The protein below binds the small molecule below.
Small molecule (SMILES): CC(=O)N[C@@H]1[C@@H](O)[C@H](O)[C@@H](CO)O[C@H]1O

Binding-site contacts:
Ligand atom O5 contacts residue ASN280 of chain 1.C at 2.3 Å (h-bond).
Ligand atom O5 contacts residue LYS556 of chain 1.A at 3.5 Å (salt-bridge).
Ligand atom C7 contacts residue GLU279 of chain 1.C at 3.6 Å.
Ligand atom C5 contacts residue ASN280 of chain 1.C at 3.6 Å.
Ligand atom C7 contacts residue ASN280 of chain 1.C at 4.1 Å.
Ligand atom C2 contacts residue ASN280 of chain 1.C at 2.5 Å.
Ligand atom N2 contacts residue ASN280 of chain 1.C at 3.0 Å (h-bond).
Ligand atom C1 contacts residue LYS556 of chain 1.A at 3.7 Å.
Ligand atom C8 contacts residue GLU279 of chain 1.C at 3.1 Å.
Ligand atom O6 contacts residue LYS556 of chain 1.A at 3.4 Å (salt-bridge).
Ligand atom C6 contacts residue LYS556 of chain 1.A at 3.9 Å.
Ligand atom C3 contacts residue ASN280 of chain 1.C at 3.8 Å.
Ligand atom O7 contacts residue GLU279 of chain 1.C at 4.3 Å.
Ligand atom C5 contacts residue LYS556 of chain 1.A at 3.4 Å.
Ligand atom C4 contacts residue ASN280 of chain 1.C at 4.2 Å.
Ligand atom N2 contacts residue GLU279 of chain 1.C at 4.0 Å.
Ligand atom C1 contacts residue ASN280 of chain 1.C at 1.4 Å.

Sequence of chain 1.A:
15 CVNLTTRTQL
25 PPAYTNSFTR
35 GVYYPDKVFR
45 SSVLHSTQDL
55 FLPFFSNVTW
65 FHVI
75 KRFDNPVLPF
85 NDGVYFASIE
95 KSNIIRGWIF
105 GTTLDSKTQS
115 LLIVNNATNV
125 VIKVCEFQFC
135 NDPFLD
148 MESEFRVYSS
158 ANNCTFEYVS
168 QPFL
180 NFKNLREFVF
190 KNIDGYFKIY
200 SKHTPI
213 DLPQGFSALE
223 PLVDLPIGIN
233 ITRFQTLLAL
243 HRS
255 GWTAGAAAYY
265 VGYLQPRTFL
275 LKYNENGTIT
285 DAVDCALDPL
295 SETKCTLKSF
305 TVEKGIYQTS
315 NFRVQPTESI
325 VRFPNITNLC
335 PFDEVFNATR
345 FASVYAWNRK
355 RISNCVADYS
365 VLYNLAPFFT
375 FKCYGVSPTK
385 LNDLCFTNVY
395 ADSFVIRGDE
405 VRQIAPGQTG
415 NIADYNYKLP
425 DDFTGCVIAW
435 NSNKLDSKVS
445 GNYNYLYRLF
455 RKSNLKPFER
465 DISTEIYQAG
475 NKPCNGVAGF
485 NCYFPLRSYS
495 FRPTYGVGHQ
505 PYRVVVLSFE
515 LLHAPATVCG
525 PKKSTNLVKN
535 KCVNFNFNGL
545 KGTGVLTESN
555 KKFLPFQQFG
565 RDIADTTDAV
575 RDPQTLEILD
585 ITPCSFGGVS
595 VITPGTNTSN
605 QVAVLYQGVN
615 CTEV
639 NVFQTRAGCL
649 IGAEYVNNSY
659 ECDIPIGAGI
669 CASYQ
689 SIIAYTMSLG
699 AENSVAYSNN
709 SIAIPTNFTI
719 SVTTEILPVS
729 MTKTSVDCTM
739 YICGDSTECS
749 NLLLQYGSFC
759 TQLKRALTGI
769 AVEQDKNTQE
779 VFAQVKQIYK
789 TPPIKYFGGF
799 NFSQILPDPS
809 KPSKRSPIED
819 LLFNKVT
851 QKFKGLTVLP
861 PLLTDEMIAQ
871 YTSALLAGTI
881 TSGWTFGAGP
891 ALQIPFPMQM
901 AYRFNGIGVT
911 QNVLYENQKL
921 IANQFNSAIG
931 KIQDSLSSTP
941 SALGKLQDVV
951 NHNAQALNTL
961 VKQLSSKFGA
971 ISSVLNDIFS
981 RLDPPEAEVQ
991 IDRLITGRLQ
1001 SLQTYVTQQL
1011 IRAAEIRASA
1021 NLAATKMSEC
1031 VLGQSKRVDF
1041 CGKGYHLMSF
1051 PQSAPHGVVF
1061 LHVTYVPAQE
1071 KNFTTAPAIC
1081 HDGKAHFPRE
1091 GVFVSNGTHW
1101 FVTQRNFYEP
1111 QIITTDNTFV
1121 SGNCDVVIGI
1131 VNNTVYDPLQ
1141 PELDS

Sequence of chain 1.C:
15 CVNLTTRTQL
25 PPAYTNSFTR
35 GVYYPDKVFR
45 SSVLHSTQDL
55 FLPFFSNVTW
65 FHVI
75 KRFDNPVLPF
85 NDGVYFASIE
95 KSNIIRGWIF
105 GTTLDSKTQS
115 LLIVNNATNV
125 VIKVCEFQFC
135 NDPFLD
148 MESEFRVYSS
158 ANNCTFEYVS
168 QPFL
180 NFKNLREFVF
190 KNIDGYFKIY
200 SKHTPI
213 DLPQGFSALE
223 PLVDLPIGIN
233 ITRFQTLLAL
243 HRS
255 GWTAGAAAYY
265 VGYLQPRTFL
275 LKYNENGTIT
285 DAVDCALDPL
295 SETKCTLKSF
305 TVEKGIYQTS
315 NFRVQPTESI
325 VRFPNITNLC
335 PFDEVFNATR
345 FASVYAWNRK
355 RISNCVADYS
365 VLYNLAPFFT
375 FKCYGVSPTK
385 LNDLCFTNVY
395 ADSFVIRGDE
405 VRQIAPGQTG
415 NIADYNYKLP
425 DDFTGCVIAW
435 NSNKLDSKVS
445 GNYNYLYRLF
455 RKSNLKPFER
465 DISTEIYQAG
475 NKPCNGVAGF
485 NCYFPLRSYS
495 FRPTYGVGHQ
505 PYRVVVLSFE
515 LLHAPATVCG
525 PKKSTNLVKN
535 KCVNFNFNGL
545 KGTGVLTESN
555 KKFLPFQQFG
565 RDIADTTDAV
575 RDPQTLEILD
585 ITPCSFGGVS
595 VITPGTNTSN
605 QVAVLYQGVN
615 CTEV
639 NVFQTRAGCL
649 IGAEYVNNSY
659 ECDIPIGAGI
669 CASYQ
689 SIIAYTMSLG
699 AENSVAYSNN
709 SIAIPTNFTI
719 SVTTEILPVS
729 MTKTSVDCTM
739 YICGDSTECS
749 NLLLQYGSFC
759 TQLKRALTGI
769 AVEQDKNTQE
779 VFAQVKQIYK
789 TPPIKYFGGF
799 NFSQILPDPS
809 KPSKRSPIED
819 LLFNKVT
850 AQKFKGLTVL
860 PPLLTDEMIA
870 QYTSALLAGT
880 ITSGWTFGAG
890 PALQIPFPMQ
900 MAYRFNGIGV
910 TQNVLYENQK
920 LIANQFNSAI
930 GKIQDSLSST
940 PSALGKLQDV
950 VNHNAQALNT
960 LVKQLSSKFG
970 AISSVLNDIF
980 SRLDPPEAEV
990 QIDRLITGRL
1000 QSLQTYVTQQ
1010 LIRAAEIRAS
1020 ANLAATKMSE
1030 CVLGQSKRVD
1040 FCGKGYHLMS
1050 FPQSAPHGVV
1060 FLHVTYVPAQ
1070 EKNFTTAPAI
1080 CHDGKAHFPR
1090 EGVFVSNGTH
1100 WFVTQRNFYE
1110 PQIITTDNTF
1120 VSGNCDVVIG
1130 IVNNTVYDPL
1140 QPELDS